Binding-site contacts:
Ligand atom NH2 contacts residue GLY238 of chain 1.B at 3.6 Å.
Ligand atom CA2 contacts residue SER226 of chain 1.B at 3.7 Å.
Ligand atom O contacts residue TRP227 of chain 1.B at 3.5 Å.
Ligand atom C contacts residue GLY228 of chain 1.B at 3.6 Å.
Ligand atom CZ1 contacts residue ALA200 of chain 1.B at 3.1 Å (hydrophobic).
Ligand atom NH1 contacts residue ALA200 of chain 1.B at 3.1 Å (h-bond).
Ligand atom NH2 contacts residue ASP199 of chain 1.B at 3.0 Å (salt-bridge).
Ligand atom O2 contacts residue GLY203 of chain 1.B at 3.3 Å (h-bond).
Ligand atom CD3 contacts residue TRP227 of chain 1.B at 3.5 Å (hydrophobic).
Ligand atom CZ1 contacts residue GLY228 of chain 1.B at 3.6 Å.
Ligand atom NE contacts residue GLY228 of chain 1.B at 3.5 Å.
Ligand atom C2 contacts residue SER205 of chain 1.B at 1.4 Å.
Ligand atom CB2 contacts residue SER205 of chain 1.B at 2.7 Å.
Ligand atom NH2 contacts residue ALA200 of chain 1.B at 3.3 Å (h-bond).
Ligand atom CB1 contacts residue HIS43 of chain 1.B at 3.5 Å.
Ligand atom CA2 contacts residue HIS43 of chain 1.B at 3.4 Å.
Ligand atom NH2 contacts residue TRP227 of chain 1.B at 3.5 Å (h-bond).
Ligand atom CA2 contacts residue SER205 of chain 1.B at 2.4 Å.
Ligand atom NH1 contacts residue CYS231 of chain 1.B at 3.7 Å.
Ligand atom NH1 contacts residue GLY230 of chain 1.B at 2.9 Å (h-bond).
Ligand atom C3 contacts residue HIS43 of chain 1.B at 1.4 Å.
Ligand atom O2 contacts residue HIS43 of chain 1.B at 3.7 Å.
Ligand atom CZ1 contacts residue ASP199 of chain 1.B at 3.5 Å.
Ligand atom N2 contacts residue HIS43 of chain 1.B at 3.0 Å (h-bond).
Ligand atom CE1 contacts residue LEU96 of chain 1.B at 3.6 Å (hydrophobic).
Ligand atom CD1 contacts residue ILE179 of chain 1.B at 3.7 Å (hydrophobic).
Ligand atom CD3 contacts residue GLY228 of chain 1.B at 3.7 Å.
Ligand atom N2 contacts residue SER205 of chain 1.B at 3.2 Å (h-bond).
Ligand atom CA1 contacts residue LEU96 of chain 1.B at 3.7 Å (hydrophobic).
Ligand atom CB contacts residue GLY228 of chain 1.B at 3.4 Å.
Ligand atom CB1 contacts residue LEU96 of chain 1.B at 3.7 Å (hydrophobic).
Ligand atom N contacts residue GLY228 of chain 1.B at 2.7 Å (h-bond).
Ligand atom CA contacts residue GLY228 of chain 1.B at 3.5 Å.
Ligand atom C3 contacts residue SER205 of chain 1.B at 2.4 Å.
Ligand atom N2 contacts residue SER226 of chain 1.B at 2.9 Å (h-bond).
Ligand atom O2 contacts residue SER205 of chain 1.B at 2.3 Å (h-bond).
Ligand atom NH1 contacts residue ASP199 of chain 1.B at 2.7 Å (salt-bridge).
Ligand atom O contacts residue GLY228 of chain 1.B at 2.9 Å (h-bond).
Ligand atom NH1 contacts residue GLY228 of chain 1.B at 3.7 Å.
Ligand atom C2 contacts residue HIS43 of chain 1.B at 2.6 Å.

Sequence of chain 1.B:
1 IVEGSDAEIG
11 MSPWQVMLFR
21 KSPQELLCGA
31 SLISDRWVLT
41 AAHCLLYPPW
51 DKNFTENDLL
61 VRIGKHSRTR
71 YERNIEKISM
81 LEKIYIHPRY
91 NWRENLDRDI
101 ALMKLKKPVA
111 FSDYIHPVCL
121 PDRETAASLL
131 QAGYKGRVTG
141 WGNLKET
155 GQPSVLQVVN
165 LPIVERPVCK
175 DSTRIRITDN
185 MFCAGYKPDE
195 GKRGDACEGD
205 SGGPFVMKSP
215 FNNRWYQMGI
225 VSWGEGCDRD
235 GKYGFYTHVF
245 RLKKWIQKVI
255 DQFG

This small molecule binds to this protein.
Small molecule (SMILES): NC(=[NH2+])NCCC[C@H](NC(=O)[C@@H]1CCCN1C(=O)[C@H](N)Cc1ccccc1)[C@H](O)CCl